The small molecule below binds the protein below.
Small molecule (SMILES): CC(=O)N[C@@H]1[C@@H](O)[C@H](O)[C@@H](CO)O[C@H]1O

Sequence of chain 1.B:
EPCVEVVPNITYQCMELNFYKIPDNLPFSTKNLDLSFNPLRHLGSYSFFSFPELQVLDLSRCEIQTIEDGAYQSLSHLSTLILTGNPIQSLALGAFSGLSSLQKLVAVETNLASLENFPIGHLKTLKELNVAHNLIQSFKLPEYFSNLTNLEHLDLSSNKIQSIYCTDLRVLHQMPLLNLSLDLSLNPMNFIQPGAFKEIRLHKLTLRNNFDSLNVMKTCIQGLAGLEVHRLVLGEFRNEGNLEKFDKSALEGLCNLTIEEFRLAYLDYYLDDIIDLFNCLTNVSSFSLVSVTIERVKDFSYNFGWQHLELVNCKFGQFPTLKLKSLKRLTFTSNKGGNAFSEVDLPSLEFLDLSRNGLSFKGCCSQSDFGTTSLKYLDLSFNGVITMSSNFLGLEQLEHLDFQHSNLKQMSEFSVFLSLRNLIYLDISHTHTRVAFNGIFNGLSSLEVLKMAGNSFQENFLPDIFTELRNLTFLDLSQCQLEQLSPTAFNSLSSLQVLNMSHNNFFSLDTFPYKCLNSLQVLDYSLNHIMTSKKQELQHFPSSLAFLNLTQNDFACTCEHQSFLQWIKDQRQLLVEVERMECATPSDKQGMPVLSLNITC

Binding-site contacts:
Ligand atom O5 contacts residue ASN471 of chain 1.B at 2.2 Å (h-bond).
Ligand atom O6 contacts residue ASN471 of chain 1.B at 3.5 Å (h-bond).
Ligand atom C1 contacts residue ASN471 of chain 1.B at 1.5 Å.
Ligand atom N2 contacts residue ASN471 of chain 1.B at 3.1 Å (h-bond).
Ligand atom O6 contacts residue SER445 of chain 1.B at 4.0 Å.
Ligand atom C2 contacts residue ASN471 of chain 1.B at 2.5 Å.
Ligand atom C6 contacts residue ASN471 of chain 1.B at 4.2 Å.
Ligand atom C6 contacts residue SER446 of chain 1.B at 4.1 Å.
Ligand atom C7 contacts residue ASN471 of chain 1.B at 3.8 Å.
Ligand atom O6 contacts residue SER446 of chain 1.B at 3.4 Å (h-bond).
Ligand atom C4 contacts residue ASN471 of chain 1.B at 4.2 Å.
Ligand atom O7 contacts residue ASN471 of chain 1.B at 3.6 Å.
Ligand atom C3 contacts residue ASN471 of chain 1.B at 3.9 Å.
Ligand atom C5 contacts residue ASN471 of chain 1.B at 3.5 Å.